The small molecule below binds the protein below.
Small molecule (SMILES): CC[C@H](C)[C@H](N)C(=O)N[C@@H](CCC(=O)O)C(=O)N[C@@H](Cc1ccccc1)C(=O)N[C@H](C(=O)N[C@@H](Cc1ccccc1)C(=O)N[C@@H](CCCCN)C(=O)N[C@@H](CC(N)=O)C(=O)N[C@@H](CCCCN)C(=O)N[C@@H](C)C(=O)N[C@@H](CCCCN)C(=O)N[C@@H](CCC(=O)O)C(=O)N[C@H](C=O)CC(C)C)C(C)C

Sequence of chain 1.B:
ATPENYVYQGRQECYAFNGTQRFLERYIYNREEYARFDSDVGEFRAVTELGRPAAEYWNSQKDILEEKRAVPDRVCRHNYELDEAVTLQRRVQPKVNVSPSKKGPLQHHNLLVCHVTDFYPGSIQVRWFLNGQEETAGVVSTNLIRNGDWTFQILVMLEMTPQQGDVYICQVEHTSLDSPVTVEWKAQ

Sequence of chain 1.A:
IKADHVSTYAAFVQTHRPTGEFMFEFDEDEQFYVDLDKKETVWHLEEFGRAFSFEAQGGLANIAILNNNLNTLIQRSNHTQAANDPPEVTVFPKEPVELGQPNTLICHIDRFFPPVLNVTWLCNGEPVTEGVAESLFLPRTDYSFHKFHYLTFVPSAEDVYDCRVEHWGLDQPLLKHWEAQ

Binding-site contacts:
Ligand atom O contacts residue ASN67 of chain 1.A at 3.0 Å (h-bond).
Ligand atom OE2 contacts residue TYR37 of chain 1.B at 2.5 Å (h-bond).
Ligand atom CE2 contacts residue TYR30 of chain 1.B at 3.4 Å (hydrophobic).
Ligand atom O contacts residue TRP61 of chain 1.B at 3.4 Å.
Ligand atom N contacts residue ASN82 of chain 1.B at 2.8 Å (h-bond).
Ligand atom N contacts residue ASN74 of chain 1.A at 3.1 Å (h-bond).
Ligand atom O contacts residue TRP61 of chain 1.B at 2.8 Å (h-bond).
Ligand atom CB contacts residue GLU28 of chain 1.B at 3.2 Å.
Ligand atom CA contacts residue SER58 of chain 1.A at 3.4 Å.
Ligand atom O contacts residue ASN74 of chain 1.A at 3.1 Å (h-bond).
Ligand atom N contacts residue SER58 of chain 1.A at 3.0 Å (h-bond).
Ligand atom O contacts residue SER58 of chain 1.A at 2.8 Å (h-bond).
Ligand atom OE2 contacts residue LEU78 of chain 1.A at 3.1 Å.
Ligand atom O contacts residue LYS71 of chain 1.B at 2.4 Å (salt-bridge).
Ligand atom CE contacts residue GLN36 of chain 1.A at 3.3 Å.
Ligand atom CB contacts residue ASN82 of chain 1.B at 3.2 Å.
Ligand atom CD contacts residue HIS81 of chain 1.B at 3.3 Å.
Ligand atom OE1 contacts residue HIS81 of chain 1.B at 3.0 Å (h-bond).
Ligand atom N contacts residue ASN67 of chain 1.A at 2.9 Å (h-bond).
Ligand atom CD contacts residue ARG81 of chain 1.A at 3.5 Å.
Ligand atom O contacts residue HIS81 of chain 1.B at 2.9 Å (h-bond).
Ligand atom CG1 contacts residue TRP61 of chain 1.B at 3.4 Å (hydrophobic).
Ligand atom CG contacts residue ASN74 of chain 1.A at 3.2 Å.
Ligand atom CB contacts residue ASN74 of chain 1.A at 3.2 Å.
Ligand atom OE1 contacts residue ARG81 of chain 1.A at 2.9 Å (salt-bridge).
Ligand atom ND2 contacts residue GLN15 of chain 1.B at 3.1 Å (h-bond).
Ligand atom NZ contacts residue ASP86 of chain 1.B at 2.4 Å (salt-bridge).
Ligand atom OE2 contacts residue HIS81 of chain 1.B at 3.2 Å (h-bond).
Ligand atom O contacts residue TYR14 of chain 1.A at 3.4 Å (h-bond).
Ligand atom OD1 contacts residue LYS71 of chain 1.B at 3.1 Å (salt-bridge).
Ligand atom O contacts residue ILE70 of chain 1.A at 3.4 Å.
Ligand atom OE1 contacts residue ALA57 of chain 1.B at 3.1 Å.
Ligand atom O contacts residue PHE57 of chain 1.A at 3.4 Å.
Ligand atom ND2 contacts residue PHE26 of chain 1.B at 3.5 Å.
Ligand atom O contacts residue GLN15 of chain 1.B at 2.9 Å (h-bond).
Ligand atom N contacts residue TYR30 of chain 1.B at 3.0 Å (h-bond).
Ligand atom O contacts residue LEU85 of chain 1.B at 3.4 Å.
Ligand atom NZ contacts residue GLN36 of chain 1.A at 3.0 Å (h-bond).
Ligand atom CB contacts residue GLN15 of chain 1.B at 3.5 Å.
Ligand atom CA contacts residue ASN74 of chain 1.A at 3.4 Å.